Binding-site contacts:
Ligand atom C12 contacts residue TYR46 of chain 1.A at 4.4 Å (hydrophobic).
Ligand atom C06 contacts residue VAL38 of chain 1.A at 4.0 Å (hydrophobic).
Ligand atom O11 contacts residue VAL38 of chain 1.A at 4.5 Å.
Ligand atom C09 contacts residue PRO33 of chain 1.A at 3.4 Å (hydrophobic).
Ligand atom C09 contacts residue VAL38 of chain 1.A at 4.2 Å (hydrophobic).
Ligand atom C12 contacts residue PHE88 of chain 1.A at 4.0 Å (hydrophobic).
Ligand atom O11 contacts residue ILE95 of chain 1.A at 4.3 Å.
Ligand atom C10 contacts residue TYR46 of chain 1.A at 4.2 Å (hydrophobic).
Ligand atom O11 contacts residue ASN89 of chain 1.A at 2.9 Å (h-bond).
Ligand atom C02 contacts residue TRP32 of chain 1.A at 4.2 Å (hydrophobic).
Ligand atom N08 contacts residue ILE95 of chain 1.A at 4.0 Å.
Ligand atom C09 contacts residue ILE95 of chain 1.A at 4.0 Å (hydrophobic).
Ligand atom N08 contacts residue VAL38 of chain 1.A at 3.7 Å.
Ligand atom O11 contacts residue TYR46 of chain 1.A at 3.7 Å.
Ligand atom C10 contacts residue ILE95 of chain 1.A at 4.2 Å (hydrophobic).
Ligand atom CL contacts residue VAL43 of chain 1.A at 3.5 Å.
Ligand atom C01 contacts residue PRO33 of chain 1.A at 4.4 Å (hydrophobic).
Ligand atom C07 contacts residue PRO33 of chain 1.A at 3.2 Å (hydrophobic).
Ligand atom C09 contacts residue PHE34 of chain 1.A at 3.6 Å (hydrophobic).
Ligand atom C13 contacts residue VAL38 of chain 1.A at 4.2 Å (hydrophobic).
Ligand atom C10 contacts residue ASN89 of chain 1.A at 3.7 Å.
Ligand atom C12 contacts residue VAL38 of chain 1.A at 4.2 Å (hydrophobic).
Ligand atom C07 contacts residue VAL38 of chain 1.A at 3.7 Å (hydrophobic).
Ligand atom C07 contacts residue ILE95 of chain 1.A at 4.2 Å (hydrophobic).
Ligand atom O11 contacts residue PHE88 of chain 1.A at 4.0 Å.
Ligand atom C13 contacts residue ILE95 of chain 1.A at 4.0 Å (hydrophobic).
Ligand atom O05 contacts residue VAL43 of chain 1.A at 4.3 Å.
Ligand atom N08 contacts residue PRO33 of chain 1.A at 3.8 Å.
Ligand atom C06 contacts residue ILE95 of chain 1.A at 4.0 Å (hydrophobic).
Ligand atom C10 contacts residue VAL38 of chain 1.A at 3.9 Å (hydrophobic).
Ligand atom O03 contacts residue PRO33 of chain 1.A at 4.0 Å.
Ligand atom C12 contacts residue ILE95 of chain 1.A at 4.3 Å (hydrophobic).
Ligand atom C10 contacts residue PHE88 of chain 1.A at 4.5 Å (hydrophobic).
Ligand atom C02 contacts residue PRO33 of chain 1.A at 4.5 Å (hydrophobic).
Ligand atom C12 contacts residue ASN89 of chain 1.A at 4.2 Å.
Ligand atom CL contacts residue VAL38 of chain 1.A at 4.5 Å.
Ligand atom C01 contacts residue TRP32 of chain 1.A at 3.8 Å (hydrophobic).

Sequence of chain 1.A:
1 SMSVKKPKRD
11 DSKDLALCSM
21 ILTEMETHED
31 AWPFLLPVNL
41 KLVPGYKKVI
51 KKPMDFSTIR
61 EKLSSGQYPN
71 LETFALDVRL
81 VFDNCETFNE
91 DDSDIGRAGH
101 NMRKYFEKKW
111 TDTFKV

The small molecule below binds the protein below.
Small molecule (SMILES): CCOC(=O)c1cn(C)c(=O)cc1Cl